Binding-site contacts:
Ligand atom C13 contacts residue THR45 of chain 1.A at 3.7 Å.
Ligand atom C4 contacts residue TRP97 of chain 1.A at 3.7 Å (hydrophobic).
Ligand atom O1 contacts residue TRP147 of chain 1.A at 3.6 Å.
Ligand atom C3 contacts residue HIS114 of chain 1.A at 3.6 Å.
Ligand atom C9 contacts residue EDO1 of chain 1.J at 3.7 Å.
Ligand atom C6 contacts residue ARG70 of chain 1.A at 3.5 Å.
Ligand atom N contacts residue ARG70 of chain 1.A at 3.4 Å (salt-bridge).
Ligand atom C contacts residue THR143 of chain 1.A at 3.7 Å.
Ligand atom OXT contacts residue THR80 of chain 1.A at 3.6 Å.
Ligand atom C14 contacts residue VAL34 of chain 1.A at 3.7 Å (hydrophobic).
Ligand atom CG1 contacts residue ASP77 of chain 1.A at 3.7 Å.
Ligand atom O contacts residue TRP147 of chain 1.A at 2.8 Å (h-bond).
Ligand atom C3 contacts residue ARG70 of chain 1.A at 3.7 Å.
Ligand atom CA contacts residue ASP77 of chain 1.A at 3.4 Å.
Ligand atom C contacts residue LYS146 of chain 1.A at 3.5 Å.
Ligand atom N contacts residue THR73 of chain 1.A at 3.8 Å.
Ligand atom O contacts residue TYR84 of chain 1.A at 3.0 Å (h-bond).
Ligand atom O contacts residue LYS146 of chain 1.A at 3.5 Å.
Ligand atom OXT contacts residue LYS146 of chain 1.A at 2.8 Å (salt-bridge).
Ligand atom CG2 contacts residue THR143 of chain 1.A at 3.3 Å.
Ligand atom C1 contacts residue HIS114 of chain 1.A at 3.7 Å.
Ligand atom C contacts residue TRP147 of chain 1.A at 3.7 Å (hydrophobic).
Ligand atom CD1 contacts residue ASP77 of chain 1.A at 3.8 Å.
Ligand atom C14 contacts residue ARG35 of chain 1.A at 3.7 Å.
Ligand atom CB contacts residue ASP77 of chain 1.A at 3.5 Å.
Ligand atom O contacts residue THR143 of chain 1.A at 2.8 Å (h-bond).
Ligand atom CA contacts residue TYR152 of chain 1.A at 3.0 Å (hydrophobic).
Ligand atom CG2 contacts residue TYR123 of chain 1.A at 3.6 Å (hydrophobic).
Ligand atom C8 contacts residue TRP97 of chain 1.A at 3.7 Å (hydrophobic).
Ligand atom C1 contacts residue ARG70 of chain 1.A at 3.3 Å.
Ligand atom C2 contacts residue HIS114 of chain 1.A at 3.6 Å.
Ligand atom C contacts residue ASP77 of chain 1.A at 3.5 Å.
Ligand atom CA contacts residue ASP77 of chain 1.A at 3.6 Å.
Ligand atom N contacts residue TYR152 of chain 1.A at 3.2 Å (h-bond).
Ligand atom C7 contacts residue TRP97 of chain 1.A at 3.6 Å (hydrophobic).
Ligand atom O1 contacts residue HIS114 of chain 1.A at 3.6 Å.
Ligand atom O contacts residue ARG70 of chain 1.A at 3.2 Å (salt-bridge).
Ligand atom O contacts residue THR73 of chain 1.A at 3.3 Å.
Ligand atom C2 contacts residue ARG70 of chain 1.A at 3.0 Å.
Ligand atom N contacts residue ASP77 of chain 1.A at 2.6 Å (salt-bridge).

A small-molecule ligand and the protein it binds are described below.
Small molecule (SMILES): CCCCCCCCCCCCCC(=O)NCC(=O)NCC(=O)N[C@@H](C)C(=O)N[C@H](C(=O)O)[C@@H](C)CC

Sequence of chain 1.A:
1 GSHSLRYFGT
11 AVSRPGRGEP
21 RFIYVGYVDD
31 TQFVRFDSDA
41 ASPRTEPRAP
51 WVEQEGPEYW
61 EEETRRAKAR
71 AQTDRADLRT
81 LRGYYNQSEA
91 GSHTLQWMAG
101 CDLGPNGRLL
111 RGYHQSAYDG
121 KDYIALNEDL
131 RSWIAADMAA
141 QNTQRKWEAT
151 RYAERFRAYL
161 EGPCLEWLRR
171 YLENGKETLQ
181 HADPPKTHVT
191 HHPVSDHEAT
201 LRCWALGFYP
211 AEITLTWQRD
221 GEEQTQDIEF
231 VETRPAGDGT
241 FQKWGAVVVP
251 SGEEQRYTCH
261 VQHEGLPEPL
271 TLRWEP